The protein below binds the small molecule below.
Small molecule (SMILES): CC(=O)O[C@H]1C(=O)[C@@]2(C)[C@H]([C@H](OC(=O)c3ccccc3)[C@]3(O)C[C@H](OC(=O)[C@H](O)[C@@H](NC(=O)c4ccccc4)c4ccccc4)C(C)=C1C3(C)C)[C@]1(OC(C)=O)CO[C@@H]1C[C@@H]2O

Sequence of chain 1.D:
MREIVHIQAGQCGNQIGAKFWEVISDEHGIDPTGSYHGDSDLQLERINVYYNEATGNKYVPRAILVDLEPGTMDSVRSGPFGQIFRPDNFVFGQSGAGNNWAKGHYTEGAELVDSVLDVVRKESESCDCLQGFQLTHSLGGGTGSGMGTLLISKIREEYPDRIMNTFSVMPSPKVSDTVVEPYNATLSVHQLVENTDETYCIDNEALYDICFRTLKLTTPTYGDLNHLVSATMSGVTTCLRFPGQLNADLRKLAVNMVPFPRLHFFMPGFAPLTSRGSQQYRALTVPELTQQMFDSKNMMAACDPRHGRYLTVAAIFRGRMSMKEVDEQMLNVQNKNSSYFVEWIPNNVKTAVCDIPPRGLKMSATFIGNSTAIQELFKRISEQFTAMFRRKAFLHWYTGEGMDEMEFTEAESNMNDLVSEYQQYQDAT

Binding-site contacts:
Ligand atom C44 contacts residue LEU361 of chain 1.D at 3.1 Å (hydrophobic).
Ligand atom O10 contacts residue GLY360 of chain 1.D at 3.8 Å.
Ligand atom O06 contacts residue LEU273 of chain 1.D at 3.0 Å.
Ligand atom O13 contacts residue ARG359 of chain 1.D at 3.3 Å (salt-bridge).
Ligand atom C09 contacts residue HIS227 of chain 1.D at 3.6 Å.
Ligand atom C14 contacts residue LEU215 of chain 1.D at 3.3 Å (hydrophobic).
Ligand atom O06 contacts residue LEU215 of chain 1.D at 3.5 Å.
Ligand atom C31 contacts residue HIS227 of chain 1.D at 3.6 Å.
Ligand atom C33 contacts residue GLU22 of chain 1.D at 3.7 Å.
Ligand atom C07 contacts residue ASP224 of chain 1.D at 3.6 Å.
Ligand atom C04 contacts residue HIS227 of chain 1.D at 3.5 Å.
Ligand atom C15 contacts residue LEU273 of chain 1.D at 3.7 Å (hydrophobic).
Ligand atom C16 contacts residue THR274 of chain 1.D at 3.6 Å.
Ligand atom O01 contacts residue ARG276 of chain 1.D at 3.7 Å.
Ligand atom C15 contacts residue PRO272 of chain 1.D at 3.3 Å (hydrophobic).
Ligand atom O06 contacts residue PRO272 of chain 1.D at 3.7 Å.
Ligand atom O07 contacts residue THR274 of chain 1.D at 3.7 Å.
Ligand atom C41 contacts residue GLU27 of chain 1.D at 3.3 Å.
Ligand atom C42 contacts residue GLU27 of chain 1.D at 3.4 Å.
Ligand atom C30 contacts residue HIS227 of chain 1.D at 3.2 Å.
Ligand atom O05 contacts residue LEU361 of chain 1.D at 3.2 Å.
Ligand atom C40 contacts residue VAL23 of chain 1.D at 3.7 Å (hydrophobic).
Ligand atom O14 contacts residue HIS227 of chain 1.D at 2.3 Å (h-bond).
Ligand atom C07 contacts residue HIS227 of chain 1.D at 2.4 Å.
Ligand atom C28 contacts residue PRO358 of chain 1.D at 3.7 Å (hydrophobic).
Ligand atom O12 contacts residue GLY360 of chain 1.D at 3.8 Å.
Ligand atom C15 contacts residue THR274 of chain 1.D at 3.8 Å.
Ligand atom C16 contacts residue PRO272 of chain 1.D at 3.8 Å (hydrophobic).
Ligand atom C19 contacts residue THR274 of chain 1.D at 3.2 Å.
Ligand atom C06 contacts residue HIS227 of chain 1.D at 2.2 Å.
Ligand atom C39 contacts residue ALA231 of chain 1.D at 3.7 Å (hydrophobic).
Ligand atom O06 contacts residue THR274 of chain 1.D at 2.9 Å (h-bond).
Ligand atom C42 contacts residue VAL23 of chain 1.D at 3.2 Å (hydrophobic).
Ligand atom C36 contacts residue HIS227 of chain 1.D at 3.4 Å.
Ligand atom C05 contacts residue HIS227 of chain 1.D at 2.9 Å.
Ligand atom C08 contacts residue HIS227 of chain 1.D at 3.1 Å.
Ligand atom C41 contacts residue VAL23 of chain 1.D at 2.8 Å (hydrophobic).
Ligand atom C47 contacts residue ARG276 of chain 1.D at 3.5 Å.
Ligand atom O13 contacts residue PRO358 of chain 1.D at 3.2 Å.
Ligand atom C14 contacts residue THR274 of chain 1.D at 3.6 Å.